This protein binds this small molecule.
Small molecule (SMILES): C[C@@H](Sc1nc2c(cnn2-c2cccc(Cl)c2)c(=O)[nH]1)C(N)=O

Binding-site contacts:
Ligand atom C8 contacts residue ILE154 of chain 1.D at 3.7 Å (hydrophobic).
Ligand atom C2 contacts residue ILE154 of chain 1.D at 4.0 Å (hydrophobic).
Ligand atom N3 contacts residue ILE154 of chain 1.D at 3.6 Å.
Ligand atom CL contacts residue VAL90 of chain 1.D at 3.7 Å.
Ligand atom CL contacts residue LEU13 of chain 1.D at 4.1 Å.
Ligand atom C1 contacts residue LEU13 of chain 1.D at 4.1 Å (hydrophobic).
Ligand atom N4 contacts residue ASN138 of chain 1.D at 4.0 Å.
Ligand atom N contacts residue LYS36 of chain 1.D at 3.5 Å (salt-bridge).
Ligand atom C10 contacts residue ILE71 of chain 1.D at 4.1 Å (hydrophobic).
Ligand atom C13 contacts residue ASP155 of chain 1.D at 4.2 Å.
Ligand atom N4 contacts residue ASP155 of chain 1.D at 3.1 Å (salt-bridge).
Ligand atom O contacts residue LEU87 of chain 1.D at 3.6 Å.
Ligand atom C11 contacts residue VAL21 of chain 1.D at 3.7 Å (hydrophobic).
Ligand atom C7 contacts residue ILE154 of chain 1.D at 3.9 Å (hydrophobic).
Ligand atom C6 contacts residue LYS36 of chain 1.D at 3.9 Å.
Ligand atom N1 contacts residue ILE154 of chain 1.D at 4.0 Å.
Ligand atom C1 contacts residue MET140 of chain 1.D at 4.0 Å (hydrophobic).
Ligand atom N2 contacts residue ILE154 of chain 1.D at 3.8 Å.
Ligand atom C7 contacts residue ASP155 of chain 1.D at 3.4 Å.
Ligand atom O contacts residue ASP155 of chain 1.D at 3.2 Å (salt-bridge).
Ligand atom O contacts residue ILE71 of chain 1.D at 4.1 Å.
Ligand atom O1 contacts residue GLY14 of chain 1.D at 4.2 Å.
Ligand atom C9 contacts residue ILE154 of chain 1.D at 3.5 Å (hydrophobic).
Ligand atom S contacts residue ASP155 of chain 1.D at 3.5 Å.
Ligand atom C12 contacts residue ALA19 of chain 1.D at 3.9 Å (hydrophobic).
Ligand atom C5 contacts residue LEU13 of chain 1.D at 3.7 Å (hydrophobic).
Ligand atom N contacts residue ASP155 of chain 1.D at 3.4 Å.
Ligand atom C3 contacts residue LEU13 of chain 1.D at 3.6 Å (hydrophobic).
Ligand atom C12 contacts residue VAL21 of chain 1.D at 4.2 Å (hydrophobic).
Ligand atom C4 contacts residue VAL21 of chain 1.D at 4.0 Å (hydrophobic).
Ligand atom C10 contacts residue ILE154 of chain 1.D at 3.7 Å (hydrophobic).
Ligand atom N1 contacts residue VAL21 of chain 1.D at 3.8 Å.
Ligand atom O contacts residue ILE154 of chain 1.D at 4.0 Å.
Ligand atom C12 contacts residue GLY16 of chain 1.D at 3.7 Å.
Ligand atom C8 contacts residue LEU87 of chain 1.D at 4.1 Å (hydrophobic).
Ligand atom CL contacts residue MET140 of chain 1.D at 3.6 Å.
Ligand atom C2 contacts residue VAL21 of chain 1.D at 4.0 Å (hydrophobic).
Ligand atom C6 contacts residue ASP155 of chain 1.D at 3.9 Å.
Ligand atom S contacts residue LYS36 of chain 1.D at 3.5 Å (salt-bridge).
Ligand atom C7 contacts residue LEU87 of chain 1.D at 3.9 Å (hydrophobic).

Sequence of chain 1.D:
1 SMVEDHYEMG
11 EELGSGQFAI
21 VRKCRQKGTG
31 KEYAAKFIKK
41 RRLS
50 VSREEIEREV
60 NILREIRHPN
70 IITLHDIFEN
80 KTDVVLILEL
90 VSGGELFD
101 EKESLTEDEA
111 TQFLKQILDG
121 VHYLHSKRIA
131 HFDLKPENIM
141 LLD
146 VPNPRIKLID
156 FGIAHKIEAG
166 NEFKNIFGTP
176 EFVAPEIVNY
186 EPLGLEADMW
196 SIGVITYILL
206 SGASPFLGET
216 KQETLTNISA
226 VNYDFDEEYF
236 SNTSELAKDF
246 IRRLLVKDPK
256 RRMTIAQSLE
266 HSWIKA